Sequence of chain 1.B:
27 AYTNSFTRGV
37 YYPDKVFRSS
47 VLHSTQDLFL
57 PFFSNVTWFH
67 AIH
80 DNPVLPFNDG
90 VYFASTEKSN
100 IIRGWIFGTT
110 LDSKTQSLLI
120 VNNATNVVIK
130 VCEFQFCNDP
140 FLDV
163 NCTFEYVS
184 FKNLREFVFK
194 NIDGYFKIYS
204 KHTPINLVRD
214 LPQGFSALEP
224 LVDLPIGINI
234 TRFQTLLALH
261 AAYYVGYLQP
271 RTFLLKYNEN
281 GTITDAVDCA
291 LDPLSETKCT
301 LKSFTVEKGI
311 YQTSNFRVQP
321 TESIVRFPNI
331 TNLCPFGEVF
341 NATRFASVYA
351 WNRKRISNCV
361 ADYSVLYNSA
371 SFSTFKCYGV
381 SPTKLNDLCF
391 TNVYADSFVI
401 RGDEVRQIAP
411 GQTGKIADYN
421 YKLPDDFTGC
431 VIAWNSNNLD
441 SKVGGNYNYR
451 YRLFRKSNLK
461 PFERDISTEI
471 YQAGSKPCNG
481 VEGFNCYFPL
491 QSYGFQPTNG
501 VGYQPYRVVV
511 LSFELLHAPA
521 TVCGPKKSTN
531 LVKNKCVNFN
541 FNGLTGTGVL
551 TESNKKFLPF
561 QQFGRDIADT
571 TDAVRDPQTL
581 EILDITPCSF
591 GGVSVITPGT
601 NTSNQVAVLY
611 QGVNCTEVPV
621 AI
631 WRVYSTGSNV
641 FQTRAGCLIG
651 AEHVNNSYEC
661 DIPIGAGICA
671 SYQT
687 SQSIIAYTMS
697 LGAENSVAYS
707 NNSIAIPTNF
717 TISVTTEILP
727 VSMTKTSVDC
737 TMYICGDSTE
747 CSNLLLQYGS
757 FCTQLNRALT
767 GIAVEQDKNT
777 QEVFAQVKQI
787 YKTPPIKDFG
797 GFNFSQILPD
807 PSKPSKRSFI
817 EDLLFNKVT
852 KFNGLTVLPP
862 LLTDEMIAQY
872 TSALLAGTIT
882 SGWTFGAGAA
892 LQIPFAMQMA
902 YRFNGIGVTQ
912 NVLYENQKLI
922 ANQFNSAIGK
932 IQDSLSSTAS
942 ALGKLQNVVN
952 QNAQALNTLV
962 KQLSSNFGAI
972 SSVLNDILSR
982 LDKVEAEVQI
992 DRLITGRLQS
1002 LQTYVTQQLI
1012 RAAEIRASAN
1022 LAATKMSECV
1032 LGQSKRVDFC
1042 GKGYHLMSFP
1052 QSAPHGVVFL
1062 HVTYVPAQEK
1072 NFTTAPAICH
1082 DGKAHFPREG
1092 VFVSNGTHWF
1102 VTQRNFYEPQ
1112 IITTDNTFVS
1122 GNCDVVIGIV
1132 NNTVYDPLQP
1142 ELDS

Binding-site contacts:
Ligand atom C4 contacts residue ASN341 of chain 1.B at 4.2 Å.
Ligand atom C8 contacts residue PHE336 of chain 1.B at 4.4 Å (hydrophobic).
Ligand atom C8 contacts residue PHE340 of chain 1.B at 4.2 Å (hydrophobic).
Ligand atom O5 contacts residue ASN341 of chain 1.B at 2.3 Å (h-bond).
Ligand atom C5 contacts residue ASN341 of chain 1.B at 3.7 Å.
Ligand atom C3 contacts residue ASN341 of chain 1.B at 3.8 Å.
Ligand atom C7 contacts residue GLY337 of chain 1.B at 4.3 Å.
Ligand atom C2 contacts residue ASN341 of chain 1.B at 2.5 Å.
Ligand atom C7 contacts residue ASN341 of chain 1.B at 3.3 Å.
Ligand atom N2 contacts residue ASN341 of chain 1.B at 3.0 Å (h-bond).
Ligand atom O7 contacts residue GLY337 of chain 1.B at 3.5 Å.
Ligand atom C8 contacts residue GLY337 of chain 1.B at 4.3 Å.
Ligand atom C8 contacts residue LEU366 of chain 1.B at 3.5 Å (hydrophobic).
Ligand atom O7 contacts residue ASN341 of chain 1.B at 3.2 Å (h-bond).
Ligand atom C1 contacts residue ASN341 of chain 1.B at 1.4 Å.

A protein and the small-molecule ligand that binds it are described below.
Small molecule (SMILES): CC(=O)N[C@@H]1[C@@H](O)[C@H](O)[C@@H](CO)O[C@H]1O